This protein binds this small molecule.
Small molecule (SMILES): CC(=O)N[C@H]1[C@H](O[C@H]2[C@H](O)[C@@H](NC(C)=O)CO[C@@H]2CO)O[C@H](CO)[C@@H](O)[C@@H]1O

Sequence of chain 1.B:
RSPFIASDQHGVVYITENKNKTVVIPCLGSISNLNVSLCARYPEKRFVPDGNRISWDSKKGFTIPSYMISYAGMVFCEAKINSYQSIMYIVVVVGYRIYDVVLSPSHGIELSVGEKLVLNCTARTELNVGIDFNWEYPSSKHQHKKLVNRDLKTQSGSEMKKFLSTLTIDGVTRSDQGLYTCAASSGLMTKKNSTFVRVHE

Binding-site contacts:
Ligand atom O5 contacts residue ASN199 of chain 1.B at 3.3 Å (h-bond).
Ligand atom C1 contacts residue VAL107 of chain 1.B at 4.3 Å (hydrophobic).
Ligand atom O6 contacts residue VAL108 of chain 1.B at 4.1 Å.
Ligand atom C8 contacts residue LYS198 of chain 1.B at 3.3 Å.
Ligand atom C1 contacts residue ASN199 of chain 1.B at 2.9 Å.
Ligand atom N2 contacts residue VAL107 of chain 1.B at 4.5 Å.
Ligand atom O7 contacts residue ASN199 of chain 1.B at 3.9 Å.
Ligand atom O5 contacts residue VAL107 of chain 1.B at 4.5 Å.
Ligand atom C7 contacts residue ASN199 of chain 1.B at 3.9 Å.
Ligand atom C7 contacts residue LYS198 of chain 1.B at 3.8 Å.
Ligand atom C2 contacts residue VAL107 of chain 1.B at 4.0 Å (hydrophobic).
Ligand atom N2 contacts residue ASN199 of chain 1.B at 3.5 Å (h-bond).
Ligand atom C7 contacts residue VAL107 of chain 1.B at 4.2 Å (hydrophobic).
Ligand atom O7 contacts residue LYS198 of chain 1.B at 3.7 Å.
Ligand atom C2 contacts residue ASN199 of chain 1.B at 3.7 Å.
Ligand atom O7 contacts residue VAL107 of chain 1.B at 3.3 Å (h-bond).
Ligand atom C8 contacts residue ASN199 of chain 1.B at 4.4 Å.